Sequence of chain 1.N:
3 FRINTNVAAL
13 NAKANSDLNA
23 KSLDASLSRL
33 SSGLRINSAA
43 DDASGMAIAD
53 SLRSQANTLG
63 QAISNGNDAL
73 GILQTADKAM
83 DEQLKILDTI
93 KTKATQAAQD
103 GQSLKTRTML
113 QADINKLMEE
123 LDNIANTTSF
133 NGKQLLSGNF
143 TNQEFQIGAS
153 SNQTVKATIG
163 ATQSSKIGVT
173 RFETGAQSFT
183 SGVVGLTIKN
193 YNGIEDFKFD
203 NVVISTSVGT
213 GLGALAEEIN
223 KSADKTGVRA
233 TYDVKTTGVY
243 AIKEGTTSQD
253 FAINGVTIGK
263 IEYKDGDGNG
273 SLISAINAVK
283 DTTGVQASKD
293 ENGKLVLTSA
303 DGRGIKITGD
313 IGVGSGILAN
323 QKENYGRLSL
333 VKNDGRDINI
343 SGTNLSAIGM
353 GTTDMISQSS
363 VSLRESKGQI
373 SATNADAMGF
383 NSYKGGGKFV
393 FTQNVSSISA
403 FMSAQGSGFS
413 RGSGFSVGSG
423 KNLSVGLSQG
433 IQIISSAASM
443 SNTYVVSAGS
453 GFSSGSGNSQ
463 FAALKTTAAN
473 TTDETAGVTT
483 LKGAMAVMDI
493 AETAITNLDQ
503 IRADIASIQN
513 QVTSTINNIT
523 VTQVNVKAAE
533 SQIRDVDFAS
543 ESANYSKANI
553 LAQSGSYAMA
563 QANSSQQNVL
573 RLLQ

Binding-site contacts:
Ligand atom C2 contacts residue ASN444 of chain 1.N at 4.5 Å.
Ligand atom C6 contacts residue ASN444 of chain 1.N at 4.0 Å.
Ligand atom C5 contacts residue SER443 of chain 1.N at 3.8 Å.
Ligand atom C6 contacts residue SER443 of chain 1.N at 3.0 Å.
Ligand atom C3 contacts residue ASN444 of chain 1.N at 4.2 Å.
Ligand atom O4 contacts residue ASN444 of chain 1.N at 3.8 Å.
Ligand atom C4 contacts residue SER443 of chain 1.N at 3.4 Å.
Ligand atom O1A contacts residue MET442 of chain 1.N at 4.0 Å.
Ligand atom C7 contacts residue SER443 of chain 1.N at 4.3 Å.
Ligand atom O6 contacts residue SER443 of chain 1.N at 2.3 Å (h-bond).
Ligand atom C5 contacts residue ASN444 of chain 1.N at 4.1 Å.
Ligand atom O1A contacts residue SER441 of chain 1.N at 3.5 Å.
Ligand atom C1 contacts residue SER443 of chain 1.N at 2.2 Å.
Ligand atom O1A contacts residue SER443 of chain 1.N at 2.8 Å (h-bond).
Ligand atom O8 contacts residue SER443 of chain 1.N at 3.7 Å.
Ligand atom C4 contacts residue ASN444 of chain 1.N at 3.6 Å.
Ligand atom O1B contacts residue SER443 of chain 1.N at 3.0 Å (h-bond).
Ligand atom C3 contacts residue SER443 of chain 1.N at 2.7 Å.
Ligand atom C2 contacts residue SER443 of chain 1.N at 1.4 Å.

A small-molecule ligand and the protein it binds are described below.
Small molecule (SMILES): C[C@H](O)[C@H](N)[C@@H]1O[C@](O)(C(=O)O)C[C@H](O)[C@@H]1N